This small molecule binds to this protein.
Small molecule (SMILES): CC(=O)N[C@@H]1[C@@H](O)[C@H](O)[C@@H](CO)O[C@H]1O

Binding-site contacts:
Ligand atom C3 contacts residue ASN211 of chain 3.A at 3.8 Å.
Ligand atom O7 contacts residue ASN211 of chain 3.A at 3.2 Å (h-bond).
Ligand atom O5 contacts residue ASN211 of chain 3.A at 2.4 Å (h-bond).
Ligand atom C7 contacts residue ASN211 of chain 3.A at 3.3 Å.
Ligand atom C8 contacts residue ASN211 of chain 3.A at 4.4 Å.
Ligand atom C1 contacts residue ASN211 of chain 3.A at 1.4 Å.
Ligand atom C5 contacts residue ASN211 of chain 3.A at 3.7 Å.
Ligand atom C4 contacts residue ASN211 of chain 3.A at 4.2 Å.
Ligand atom C2 contacts residue ASN211 of chain 3.A at 2.5 Å.
Ligand atom N2 contacts residue ASN211 of chain 3.A at 2.9 Å (h-bond).

Sequence of chain 3.A:
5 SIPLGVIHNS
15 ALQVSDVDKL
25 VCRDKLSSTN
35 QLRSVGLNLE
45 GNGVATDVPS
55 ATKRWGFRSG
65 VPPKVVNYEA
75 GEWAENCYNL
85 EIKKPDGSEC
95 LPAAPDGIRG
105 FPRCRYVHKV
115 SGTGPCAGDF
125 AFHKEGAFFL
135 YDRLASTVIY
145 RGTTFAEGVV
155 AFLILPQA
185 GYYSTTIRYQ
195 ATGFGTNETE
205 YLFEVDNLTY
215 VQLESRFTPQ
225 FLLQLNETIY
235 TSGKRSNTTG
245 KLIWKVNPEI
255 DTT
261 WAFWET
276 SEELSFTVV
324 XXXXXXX